Sequence of chain 2.D:
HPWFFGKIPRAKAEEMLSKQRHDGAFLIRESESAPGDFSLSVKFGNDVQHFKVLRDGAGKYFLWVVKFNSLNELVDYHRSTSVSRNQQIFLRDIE

Binding-site contacts:
Ligand atom CA contacts residue HIS60 of chain 2.D at 3.2 Å.
Ligand atom CG2 contacts residue GLN59 of chain 2.D at 3.6 Å.
Ligand atom OD1 contacts residue LYS62 of chain 2.D at 2.9 Å (salt-bridge).
Ligand atom ND2 contacts residue LYS62 of chain 2.D at 2.8 Å (salt-bridge).
Ligand atom O2P contacts residue ARG39 of chain 2.D at 2.8 Å (salt-bridge).
Ligand atom O3P contacts residue SER43 of chain 2.D at 3.0 Å (h-bond).
Ligand atom O1P contacts residue GLU42 of chain 2.D at 2.9 Å (salt-bridge).
Ligand atom C contacts residue HIS60 of chain 2.D at 3.4 Å.
Ligand atom CG1 contacts residue PHE61 of chain 2.D at 3.6 Å (hydrophobic).
Ligand atom P contacts residue ARG39 of chain 2.D at 3.7 Å.
Ligand atom ND2 contacts residue LEU73 of chain 2.D at 2.8 Å (h-bond).
Ligand atom O1P contacts residue ARG39 of chain 2.D at 2.9 Å (salt-bridge).
Ligand atom CE2 contacts residue SER49 of chain 2.D at 3.4 Å.
Ligand atom CH3 contacts residue ALA21 of chain 1.B at 3.5 Å (hydrophobic).
Ligand atom O1P contacts residue SER41 of chain 2.D at 3.1 Å (h-bond).
Ligand atom O contacts residue ARG20 of chain 2.D at 2.5 Å (salt-bridge).
Ligand atom CD2 contacts residue ARG20 of chain 2.D at 3.7 Å.
Ligand atom CG contacts residue LYS62 of chain 2.D at 3.6 Å.
Ligand atom CZ contacts residue LYS62 of chain 2.D at 3.8 Å.
Ligand atom P contacts residue SER49 of chain 2.D at 3.7 Å.
Ligand atom CG contacts residue LEU73 of chain 2.D at 3.6 Å (hydrophobic).
Ligand atom OH contacts residue SER43 of chain 2.D at 3.1 Å (h-bond).
Ligand atom CB contacts residue HIS60 of chain 2.D at 3.6 Å.
Ligand atom O2P contacts residue ARG20 of chain 2.D at 2.7 Å (salt-bridge).
Ligand atom CG2 contacts residue HIS60 of chain 2.D at 3.5 Å.
Ligand atom CD2 contacts residue PHE61 of chain 2.D at 3.7 Å (hydrophobic).
Ligand atom CB contacts residue PHE61 of chain 2.D at 3.5 Å (hydrophobic).
Ligand atom N contacts residue HIS60 of chain 2.D at 2.7 Å (h-bond).
Ligand atom CZ contacts residue ARG20 of chain 2.D at 3.6 Å.
Ligand atom OD1 contacts residue PHE61 of chain 2.D at 3.6 Å.
Ligand atom OH contacts residue SER41 of chain 2.D at 3.5 Å (h-bond).
Ligand atom CE2 contacts residue ARG20 of chain 2.D at 3.5 Å.
Ligand atom O3P contacts residue GLU42 of chain 2.D at 3.3 Å.
Ligand atom C contacts residue ARG20 of chain 2.D at 3.3 Å.
Ligand atom O3P contacts residue ALA21 of chain 1.B at 3.6 Å.
Ligand atom P contacts residue SER43 of chain 2.D at 3.7 Å.
Ligand atom CD2 contacts residue LYS62 of chain 2.D at 3.5 Å.
Ligand atom O1P contacts residue SER49 of chain 2.D at 2.8 Å (h-bond).
Ligand atom OH contacts residue SER49 of chain 2.D at 3.5 Å (h-bond).
Ligand atom CB contacts residue LEU73 of chain 2.D at 3.4 Å (hydrophobic).

Sequence of chain 1.B:
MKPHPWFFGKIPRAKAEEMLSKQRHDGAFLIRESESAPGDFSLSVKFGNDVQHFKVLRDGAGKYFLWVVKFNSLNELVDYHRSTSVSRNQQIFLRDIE

The small molecule below binds the protein below.
Small molecule (SMILES): CC(=O)N[C@@H](Cc1ccc(OP(=O)(O)O)cc1)C(=O)N[C@H](C(=O)N[C@@H](CC(N)=O)C(=O)N[C@H](C(=O)O)C(C)C)C(C)C